Sequence of chain 1.C:
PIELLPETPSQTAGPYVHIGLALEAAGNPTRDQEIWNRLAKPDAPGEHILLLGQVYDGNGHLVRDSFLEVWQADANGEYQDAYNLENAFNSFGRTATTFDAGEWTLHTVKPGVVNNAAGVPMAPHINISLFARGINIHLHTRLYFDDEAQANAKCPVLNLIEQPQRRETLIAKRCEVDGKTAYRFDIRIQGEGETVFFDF

A protein and the small-molecule ligand that binds it are described below.
Small molecule (SMILES): O=C(O)Cc1ccc(O)c(O)c1

Binding-site contacts:
Ligand atom C8 contacts residue TRP149 of chain 1.D at 3.6 Å (hydrophobic).
Ligand atom C4 contacts residue HIS147 of chain 1.D at 4.0 Å.
Ligand atom C8 contacts residue TYR16 of chain 1.C at 4.1 Å (hydrophobic).
Ligand atom O4 contacts residue FE1 of chain 1.R at 2.0 Å.
Ligand atom O2 contacts residue ARG150 of chain 1.D at 3.4 Å (salt-bridge).
Ligand atom O1 contacts residue TYR16 of chain 1.C at 3.6 Å (h-bond).
Ligand atom O3 contacts residue TYR16 of chain 1.C at 3.5 Å.
Ligand atom O1 contacts residue TRP149 of chain 1.D at 3.8 Å.
Ligand atom C5 contacts residue TRP149 of chain 1.D at 3.8 Å (hydrophobic).
Ligand atom O4 contacts residue TYR108 of chain 1.D at 3.8 Å.
Ligand atom C2 contacts residue HIS147 of chain 1.D at 3.7 Å.
Ligand atom C2 contacts residue TYR16 of chain 1.C at 3.4 Å (hydrophobic).
Ligand atom O4 contacts residue TYR162 of chain 1.D at 3.0 Å (h-bond).
Ligand atom C8 contacts residue HIS147 of chain 1.D at 4.0 Å.
Ligand atom C3 contacts residue HIS147 of chain 1.D at 4.0 Å.
Ligand atom C6 contacts residue TRP149 of chain 1.D at 3.3 Å (hydrophobic).
Ligand atom C5 contacts residue ARG157 of chain 1.D at 3.6 Å.
Ligand atom C4 contacts residue TYR162 of chain 1.D at 3.7 Å (hydrophobic).
Ligand atom C2 contacts residue PRO15 of chain 1.C at 3.3 Å (hydrophobic).
Ligand atom C4 contacts residue FE1 of chain 1.R at 2.9 Å.
Ligand atom C3 contacts residue TYR16 of chain 1.C at 4.0 Å (hydrophobic).
Ligand atom C4 contacts residue ARG157 of chain 1.D at 3.8 Å.
Ligand atom C5 contacts residue FE1 of chain 1.R at 4.2 Å.
Ligand atom O3 contacts residue TYR162 of chain 1.D at 3.2 Å (h-bond).
Ligand atom C1 contacts residue PRO15 of chain 1.C at 3.7 Å (hydrophobic).
Ligand atom O4 contacts residue HIS160 of chain 1.D at 3.2 Å (h-bond).
Ligand atom O1 contacts residue PRO148 of chain 1.D at 4.0 Å.
Ligand atom C3 contacts residue PRO15 of chain 1.C at 4.0 Å (hydrophobic).
Ligand atom O3 contacts residue TYR108 of chain 1.D at 3.1 Å (h-bond).
Ligand atom C3 contacts residue TYR162 of chain 1.D at 3.8 Å (hydrophobic).
Ligand atom C7 contacts residue TYR16 of chain 1.C at 4.1 Å (hydrophobic).
Ligand atom C3 contacts residue TYR108 of chain 1.D at 4.1 Å (hydrophobic).
Ligand atom O3 contacts residue FE1 of chain 1.R at 2.2 Å.
Ligand atom C7 contacts residue PRO15 of chain 1.C at 3.7 Å (hydrophobic).
Ligand atom O2 contacts residue TRP149 of chain 1.D at 3.6 Å.
Ligand atom O1 contacts residue HIS147 of chain 1.D at 3.0 Å (h-bond).
Ligand atom C3 contacts residue FE1 of chain 1.R at 2.9 Å.
Ligand atom C1 contacts residue TRP149 of chain 1.D at 4.0 Å (hydrophobic).
Ligand atom C1 contacts residue HIS147 of chain 1.D at 4.0 Å.
Ligand atom O4 contacts residue ARG157 of chain 1.D at 2.8 Å (salt-bridge).

Sequence of chain 1.D:
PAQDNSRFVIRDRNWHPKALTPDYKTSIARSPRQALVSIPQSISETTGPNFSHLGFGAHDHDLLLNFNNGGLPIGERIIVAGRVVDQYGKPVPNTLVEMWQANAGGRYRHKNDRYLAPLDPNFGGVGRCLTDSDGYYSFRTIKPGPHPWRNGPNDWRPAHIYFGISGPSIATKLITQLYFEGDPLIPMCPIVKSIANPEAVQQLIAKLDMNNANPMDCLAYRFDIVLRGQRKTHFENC